Binding-site contacts:
Ligand atom O5 contacts residue ASN282 of chain 1.B at 2.4 Å (h-bond).
Ligand atom N2 contacts residue ASN282 of chain 1.B at 3.0 Å (h-bond).
Ligand atom C2 contacts residue GLU281 of chain 1.B at 4.4 Å.
Ligand atom N2 contacts residue GLU281 of chain 1.B at 3.4 Å.
Ligand atom C7 contacts residue ASN282 of chain 1.B at 3.6 Å.
Ligand atom O7 contacts residue ASN282 of chain 1.B at 4.5 Å.
Ligand atom C3 contacts residue ASN282 of chain 1.B at 3.8 Å.
Ligand atom C8 contacts residue ASN282 of chain 1.B at 3.9 Å.
Ligand atom C1 contacts residue ASN282 of chain 1.B at 1.4 Å.
Ligand atom C4 contacts residue ASN282 of chain 1.B at 4.2 Å.
Ligand atom C7 contacts residue GLU281 of chain 1.B at 4.0 Å.
Ligand atom C2 contacts residue ASN282 of chain 1.B at 2.5 Å.
Ligand atom C5 contacts residue ASN282 of chain 1.B at 3.7 Å.
Ligand atom O7 contacts residue GLU281 of chain 1.B at 3.7 Å.

A protein and the small-molecule ligand that binds it are described below.
Small molecule (SMILES): CC(=O)N[C@@H]1[C@@H](O)[C@H](O)[C@@H](CO)O[C@H]1O

Sequence of chain 1.B:
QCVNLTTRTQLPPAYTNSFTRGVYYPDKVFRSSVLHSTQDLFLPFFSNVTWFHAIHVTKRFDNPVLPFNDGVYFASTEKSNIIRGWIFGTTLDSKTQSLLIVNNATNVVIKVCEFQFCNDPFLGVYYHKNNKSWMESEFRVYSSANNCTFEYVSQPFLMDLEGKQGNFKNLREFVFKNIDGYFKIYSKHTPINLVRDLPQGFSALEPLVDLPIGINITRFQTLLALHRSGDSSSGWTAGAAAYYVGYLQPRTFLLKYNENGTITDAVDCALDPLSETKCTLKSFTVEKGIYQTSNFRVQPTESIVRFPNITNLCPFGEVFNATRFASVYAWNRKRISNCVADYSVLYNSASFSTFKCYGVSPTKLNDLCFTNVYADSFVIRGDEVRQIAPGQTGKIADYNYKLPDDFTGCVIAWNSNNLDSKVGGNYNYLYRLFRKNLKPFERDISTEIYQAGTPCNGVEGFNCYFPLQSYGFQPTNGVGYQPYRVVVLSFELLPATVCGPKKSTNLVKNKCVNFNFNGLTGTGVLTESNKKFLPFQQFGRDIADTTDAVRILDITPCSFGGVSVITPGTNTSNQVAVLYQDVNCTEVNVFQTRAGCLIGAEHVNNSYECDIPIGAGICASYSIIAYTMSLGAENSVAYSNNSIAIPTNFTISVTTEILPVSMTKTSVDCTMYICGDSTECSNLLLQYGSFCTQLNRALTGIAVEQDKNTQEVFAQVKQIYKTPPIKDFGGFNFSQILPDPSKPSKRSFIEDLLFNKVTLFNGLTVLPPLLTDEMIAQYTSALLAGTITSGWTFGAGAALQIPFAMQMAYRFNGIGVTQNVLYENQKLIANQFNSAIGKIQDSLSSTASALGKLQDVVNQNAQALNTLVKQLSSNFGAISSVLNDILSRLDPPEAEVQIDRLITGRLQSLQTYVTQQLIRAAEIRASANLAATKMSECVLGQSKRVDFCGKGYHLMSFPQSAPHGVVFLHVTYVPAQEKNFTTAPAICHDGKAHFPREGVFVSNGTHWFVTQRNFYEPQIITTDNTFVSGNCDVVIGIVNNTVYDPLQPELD